Binding-site contacts:
Ligand atom O5 contacts residue ASN451 of chain 1.D at 2.4 Å (h-bond).
Ligand atom C6 contacts residue SER296 of chain 1.D at 4.0 Å.
Ligand atom C5 contacts residue ASN451 of chain 1.D at 3.8 Å.
Ligand atom C1 contacts residue SER296 of chain 1.D at 3.6 Å.
Ligand atom C7 contacts residue ASN451 of chain 1.D at 3.3 Å.
Ligand atom C2 contacts residue ASN451 of chain 1.D at 2.5 Å.
Ligand atom O7 contacts residue ASN451 of chain 1.D at 3.6 Å (h-bond).
Ligand atom C8 contacts residue NAG1 of chain 1.M at 3.6 Å.
Ligand atom O6 contacts residue SER296 of chain 1.D at 3.3 Å (h-bond).
Ligand atom C4 contacts residue ASN451 of chain 1.D at 4.3 Å.
Ligand atom C1 contacts residue ASN451 of chain 1.D at 1.5 Å.
Ligand atom C5 contacts residue SER296 of chain 1.D at 4.0 Å.
Ligand atom O5 contacts residue SER296 of chain 1.D at 2.9 Å (h-bond).
Ligand atom C8 contacts residue ASN267 of chain 1.D at 3.6 Å.
Ligand atom C3 contacts residue ASN451 of chain 1.D at 3.9 Å.
Ligand atom C7 contacts residue ASN267 of chain 1.D at 4.4 Å.
Ligand atom C8 contacts residue ASN451 of chain 1.D at 3.6 Å.
Ligand atom N2 contacts residue ASN451 of chain 1.D at 3.0 Å (h-bond).

The small molecule below binds the protein below.
Small molecule (SMILES): CC(=O)N[C@@H]1[C@@H](O)[C@H](O)[C@@H](CO)O[C@H]1O

Sequence of chain 1.D:
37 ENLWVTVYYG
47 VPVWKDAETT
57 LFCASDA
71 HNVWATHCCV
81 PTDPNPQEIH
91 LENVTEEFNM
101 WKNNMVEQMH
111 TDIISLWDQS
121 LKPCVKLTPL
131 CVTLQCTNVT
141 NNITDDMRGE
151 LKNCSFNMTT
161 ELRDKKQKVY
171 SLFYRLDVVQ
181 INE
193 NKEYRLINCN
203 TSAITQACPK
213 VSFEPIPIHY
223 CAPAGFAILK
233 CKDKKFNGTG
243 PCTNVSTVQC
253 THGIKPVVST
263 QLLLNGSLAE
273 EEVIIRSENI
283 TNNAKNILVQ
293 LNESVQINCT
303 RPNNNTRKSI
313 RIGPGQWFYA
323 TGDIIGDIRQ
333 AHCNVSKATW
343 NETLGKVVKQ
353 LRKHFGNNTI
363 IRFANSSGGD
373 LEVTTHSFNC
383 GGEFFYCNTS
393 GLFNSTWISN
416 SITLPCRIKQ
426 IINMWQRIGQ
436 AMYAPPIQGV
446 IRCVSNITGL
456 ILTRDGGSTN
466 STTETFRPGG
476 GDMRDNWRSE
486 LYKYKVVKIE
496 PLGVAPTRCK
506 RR